The small molecule below binds the protein below.
Small molecule (SMILES): CC(=O)N[C@H]1[C@H](O[C@H]2[C@H](O)[C@@H](NC(C)=O)CO[C@@H]2CO)O[C@H](CO)[C@@H](O)[C@@H]1O

Sequence of chain 26.E:
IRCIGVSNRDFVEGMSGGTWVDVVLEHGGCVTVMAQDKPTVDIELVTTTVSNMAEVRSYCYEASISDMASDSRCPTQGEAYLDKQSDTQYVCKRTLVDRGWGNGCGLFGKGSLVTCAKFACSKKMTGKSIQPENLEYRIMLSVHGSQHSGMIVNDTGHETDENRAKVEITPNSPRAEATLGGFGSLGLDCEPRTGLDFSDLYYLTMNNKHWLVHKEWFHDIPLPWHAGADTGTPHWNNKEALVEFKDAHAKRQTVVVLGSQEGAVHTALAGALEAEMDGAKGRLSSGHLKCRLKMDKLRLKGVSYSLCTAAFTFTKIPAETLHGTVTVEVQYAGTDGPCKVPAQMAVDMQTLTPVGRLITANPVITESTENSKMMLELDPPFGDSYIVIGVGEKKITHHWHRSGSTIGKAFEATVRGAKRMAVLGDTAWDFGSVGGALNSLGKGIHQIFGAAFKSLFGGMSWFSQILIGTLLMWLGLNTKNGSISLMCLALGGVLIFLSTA

Binding-site contacts:
Ligand atom C8 contacts residue ASN154 of chain 26.E at 4.5 Å.
Ligand atom C7 contacts residue THR156 of chain 26.E at 3.6 Å.
Ligand atom C7 contacts residue ASN154 of chain 26.E at 3.7 Å.
Ligand atom C2 contacts residue ASN154 of chain 26.E at 4.1 Å.
Ligand atom C3 contacts residue THR156 of chain 26.E at 4.4 Å.
Ligand atom O5 contacts residue MET151 of chain 26.E at 4.2 Å.
Ligand atom C1 contacts residue THR156 of chain 26.E at 3.6 Å.
Ligand atom C8 contacts residue THR156 of chain 26.E at 3.7 Å.
Ligand atom N2 contacts residue ASN154 of chain 26.E at 4.0 Å.
Ligand atom O7 contacts residue THR156 of chain 26.E at 4.5 Å.
Ligand atom C1 contacts residue ASN154 of chain 26.E at 3.1 Å.
Ligand atom N2 contacts residue THR156 of chain 26.E at 3.2 Å.
Ligand atom C2 contacts residue THR156 of chain 26.E at 3.9 Å.
Ligand atom O5 contacts residue ASN154 of chain 26.E at 3.8 Å.
Ligand atom O6 contacts residue MET151 of chain 26.E at 3.5 Å.
Ligand atom O7 contacts residue ASN154 of chain 26.E at 3.2 Å (h-bond).